A small-molecule ligand and the protein it binds are described below.
Small molecule (SMILES): OC[C@H]1O[C@@H](O)[C@H](O)[C@@H](O)[C@H]1O

Sequence of chain 1.B:
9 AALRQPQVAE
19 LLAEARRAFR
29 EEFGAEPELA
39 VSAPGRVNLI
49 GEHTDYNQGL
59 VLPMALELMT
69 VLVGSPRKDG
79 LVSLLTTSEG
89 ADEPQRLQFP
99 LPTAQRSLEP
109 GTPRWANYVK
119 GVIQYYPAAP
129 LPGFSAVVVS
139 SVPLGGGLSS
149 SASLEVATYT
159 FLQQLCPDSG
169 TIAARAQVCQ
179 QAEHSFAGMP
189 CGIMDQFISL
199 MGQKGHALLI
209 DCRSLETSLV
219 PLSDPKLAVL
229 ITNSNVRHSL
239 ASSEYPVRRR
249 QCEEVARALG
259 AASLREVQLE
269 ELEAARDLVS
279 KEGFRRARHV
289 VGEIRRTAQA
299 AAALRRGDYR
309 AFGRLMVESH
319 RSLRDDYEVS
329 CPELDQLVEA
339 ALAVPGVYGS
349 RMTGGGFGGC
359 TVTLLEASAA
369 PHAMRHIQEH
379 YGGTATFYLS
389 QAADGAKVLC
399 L

Binding-site contacts:
Ligand atom O1 contacts residue ASP193 of chain 1.B at 3.7 Å.
Ligand atom O2 contacts residue ASP193 of chain 1.B at 2.6 Å (salt-bridge).
Ligand atom O3 contacts residue ASP53 of chain 1.B at 2.5 Å (salt-bridge).
Ligand atom O1 contacts residue ARG44 of chain 1.B at 3.6 Å (salt-bridge).
Ligand atom O1 contacts residue GLY353 of chain 1.B at 3.4 Å (h-bond).
Ligand atom O6 contacts residue GLU50 of chain 1.B at 2.3 Å (salt-bridge).
Ligand atom C4 contacts residue MET192 of chain 1.B at 3.7 Å (hydrophobic).
Ligand atom C6 contacts residue GLU50 of chain 1.B at 3.5 Å.
Ligand atom C2 contacts residue CYS189 of chain 1.B at 4.3 Å (hydrophobic).
Ligand atom C1 contacts residue ARG44 of chain 1.B at 3.6 Å.
Ligand atom O5 contacts residue GLY353 of chain 1.B at 3.4 Å (h-bond).
Ligand atom O3 contacts residue TYR243 of chain 1.B at 3.4 Å (h-bond).
Ligand atom O5 contacts residue GLY352 of chain 1.B at 3.9 Å.
Ligand atom C4 contacts residue ASP53 of chain 1.B at 3.1 Å.
Ligand atom C5 contacts residue MET192 of chain 1.B at 3.7 Å (hydrophobic).
Ligand atom C6 contacts residue GLY352 of chain 1.B at 4.1 Å.
Ligand atom O1 contacts residue GLY352 of chain 1.B at 4.2 Å.
Ligand atom O4 contacts residue TYR243 of chain 1.B at 2.5 Å (h-bond).
Ligand atom C1 contacts residue ASP193 of chain 1.B at 3.5 Å.
Ligand atom C4 contacts residue TYR243 of chain 1.B at 3.7 Å (hydrophobic).
Ligand atom O4 contacts residue TYR54 of chain 1.B at 3.6 Å.
Ligand atom C2 contacts residue TYR243 of chain 1.B at 3.7 Å (hydrophobic).
Ligand atom O5 contacts residue TYR243 of chain 1.B at 3.6 Å.
Ligand atom C6 contacts residue HIS51 of chain 1.B at 3.4 Å.
Ligand atom C3 contacts residue ASP53 of chain 1.B at 3.2 Å.
Ligand atom C3 contacts residue TYR243 of chain 1.B at 3.8 Å (hydrophobic).
Ligand atom O6 contacts residue HIS51 of chain 1.B at 2.9 Å (h-bond).
Ligand atom C3 contacts residue ASP193 of chain 1.B at 3.8 Å.
Ligand atom O3 contacts residue CYS189 of chain 1.B at 3.9 Å.
Ligand atom O4 contacts residue ASP53 of chain 1.B at 2.8 Å (salt-bridge).
Ligand atom C3 contacts residue MET192 of chain 1.B at 4.0 Å (hydrophobic).
Ligand atom O3 contacts residue GLY190 of chain 1.B at 3.0 Å (h-bond).
Ligand atom O6 contacts residue GLY49 of chain 1.B at 4.2 Å.
Ligand atom O6 contacts residue MET192 of chain 1.B at 3.7 Å.
Ligand atom C5 contacts residue GLY353 of chain 1.B at 4.3 Å.
Ligand atom O2 contacts residue CYS189 of chain 1.B at 3.7 Å.
Ligand atom C1 contacts residue GLY353 of chain 1.B at 3.9 Å.
Ligand atom O6 contacts residue GLY352 of chain 1.B at 4.2 Å.
Ligand atom C5 contacts residue GLU50 of chain 1.B at 4.0 Å.
Ligand atom C2 contacts residue ASP193 of chain 1.B at 3.4 Å.